The protein below binds the small molecule below.
Small molecule (SMILES): OCCc1c[nH]c2ccccc12

Binding-site contacts:
Ligand atom C10 contacts residue ARG333 of chain 1.B at 4.1 Å.
Ligand atom C7 contacts residue HEM1 of chain 1.H at 4.1 Å.
Ligand atom N1 contacts residue LEU329 of chain 1.B at 3.7 Å.
Ligand atom C5 contacts residue LEU329 of chain 1.B at 3.6 Å (hydrophobic).
Ligand atom C5 contacts residue LEU332 of chain 1.B at 4.0 Å (hydrophobic).
Ligand atom C9 contacts residue HEM1 of chain 1.H at 3.6 Å.
Ligand atom O1 contacts residue HEM1 of chain 1.H at 3.2 Å (h-bond).
Ligand atom C1 contacts residue HEM1 of chain 1.H at 4.1 Å.
Ligand atom C7 contacts residue ARG333 of chain 1.B at 3.9 Å.
Ligand atom C6 contacts residue LEU332 of chain 1.B at 4.0 Å (hydrophobic).
Ligand atom C10 contacts residue LEU332 of chain 1.B at 3.7 Å (hydrophobic).
Ligand atom O1 contacts residue HIS336 of chain 1.B at 3.6 Å.
Ligand atom C2 contacts residue VAL160 of chain 1.B at 4.0 Å (hydrophobic).
Ligand atom C2 contacts residue VAL259 of chain 1.B at 3.9 Å (hydrophobic).
Ligand atom C5 contacts residue PHE263 of chain 1.B at 3.8 Å (hydrophobic).
Ligand atom C3 contacts residue LEU332 of chain 1.B at 3.7 Å (hydrophobic).
Ligand atom C4 contacts residue LEU332 of chain 1.B at 3.8 Å (hydrophobic).
Ligand atom C5 contacts residue VAL259 of chain 1.B at 3.4 Å (hydrophobic).
Ligand atom C4 contacts residue VAL259 of chain 1.B at 3.2 Å (hydrophobic).
Ligand atom C6 contacts residue LEU329 of chain 1.B at 3.8 Å (hydrophobic).
Ligand atom C4 contacts residue LEU197 of chain 1.B at 3.4 Å (hydrophobic).
Ligand atom C6 contacts residue VAL259 of chain 1.B at 3.9 Å (hydrophobic).
Ligand atom C3 contacts residue ALA200 of chain 1.B at 4.1 Å (hydrophobic).
Ligand atom C4 contacts residue ALA164 of chain 1.B at 4.2 Å (hydrophobic).
Ligand atom C1 contacts residue LEU332 of chain 1.B at 3.8 Å (hydrophobic).
Ligand atom C10 contacts residue HIS336 of chain 1.B at 3.6 Å.
Ligand atom C3 contacts residue VAL160 of chain 1.B at 4.2 Å (hydrophobic).
Ligand atom C3 contacts residue VAL259 of chain 1.B at 3.4 Å (hydrophobic).
Ligand atom N1 contacts residue GLY260 of chain 1.B at 3.8 Å.
Ligand atom C5 contacts residue LEU197 of chain 1.B at 3.8 Å (hydrophobic).
Ligand atom C2 contacts residue LEU332 of chain 1.B at 3.7 Å (hydrophobic).
Ligand atom C4 contacts residue PHE263 of chain 1.B at 4.1 Å (hydrophobic).
Ligand atom C1 contacts residue VAL259 of chain 1.B at 4.1 Å (hydrophobic).
Ligand atom C2 contacts residue HEM1 of chain 1.H at 3.8 Å.
Ligand atom N1 contacts residue ARG333 of chain 1.B at 4.2 Å.
Ligand atom C8 contacts residue LEU332 of chain 1.B at 4.2 Å (hydrophobic).
Ligand atom C8 contacts residue HEM1 of chain 1.H at 4.1 Å.
Ligand atom O1 contacts residue ARG333 of chain 1.B at 3.8 Å.
Ligand atom C10 contacts residue HEM1 of chain 1.H at 4.0 Å.
Ligand atom C7 contacts residue GLY260 of chain 1.B at 4.2 Å.

Sequence of chain 1.B:
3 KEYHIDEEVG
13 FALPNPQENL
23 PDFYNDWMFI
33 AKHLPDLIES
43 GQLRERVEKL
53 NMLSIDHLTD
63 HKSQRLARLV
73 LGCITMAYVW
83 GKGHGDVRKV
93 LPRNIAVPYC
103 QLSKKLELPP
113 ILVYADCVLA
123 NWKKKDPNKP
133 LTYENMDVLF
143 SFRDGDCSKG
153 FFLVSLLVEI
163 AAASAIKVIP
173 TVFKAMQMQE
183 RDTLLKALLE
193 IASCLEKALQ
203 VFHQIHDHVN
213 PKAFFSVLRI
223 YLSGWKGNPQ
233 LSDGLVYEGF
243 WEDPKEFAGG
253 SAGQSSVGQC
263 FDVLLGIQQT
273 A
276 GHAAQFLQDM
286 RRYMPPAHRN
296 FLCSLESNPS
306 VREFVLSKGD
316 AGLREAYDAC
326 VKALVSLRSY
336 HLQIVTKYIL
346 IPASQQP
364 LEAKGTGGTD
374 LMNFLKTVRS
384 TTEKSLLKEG